This protein binds this small molecule.
Small molecule (SMILES): Cc1cn([C@H]2C[C@H](O[P](=O)(O)OC[C@H]3O[C@@H](n4cc(C)c(=O)[nH]c4=O)C[C@@H]3O)[C@@H](CO[P](=O)(O)O[C@H]3C[C@H](n4ccc(N)nc4=O)O[C@@H]3CO[P](=O)(O)O[C@H]3C[C@H](n4cc(C)c(=O)[nH]c4=O)O[C@@H]3CO[P](=O)(O)O[C@H]3C[C@H](n4cnc5c(=O)nc(N)[nH]c54)O[C@@H]3CO[P](=O)(O)O[C@H]3C[C@H](n4cc(C)c(=O)[nH]c4=O)O[C@@H]3CO[P](=O)(O)O[C@H]3C[C@H](n4cnc5c(=O)nc(N)[nH]c54)O[C@@H]3CO[P](=O)(O)O[C@H]3C[C@H](n4cnc5c(N)ncnc54)O[C@@H]3CO)O2)c(=O)[nH]c1=O

Sequence of chain 1.C:
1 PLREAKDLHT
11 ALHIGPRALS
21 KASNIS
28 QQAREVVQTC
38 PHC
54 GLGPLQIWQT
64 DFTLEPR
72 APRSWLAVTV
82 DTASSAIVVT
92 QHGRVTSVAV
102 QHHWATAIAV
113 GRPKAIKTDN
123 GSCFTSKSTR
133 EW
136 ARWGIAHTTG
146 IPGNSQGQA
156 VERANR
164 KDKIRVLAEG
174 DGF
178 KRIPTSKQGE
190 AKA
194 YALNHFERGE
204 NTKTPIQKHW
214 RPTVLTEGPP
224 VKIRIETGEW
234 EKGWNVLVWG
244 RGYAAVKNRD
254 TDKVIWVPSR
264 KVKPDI

Binding-site contacts:
Ligand atom N3 contacts residue DC1 of chain 1.N at 3.3 Å.
Ligand atom C7 contacts residue DC1 of chain 1.N at 4.4 Å.
Ligand atom C3' contacts residue DC1 of chain 1.N at 4.1 Å.
Ligand atom OP1 contacts residue THR144 of chain 1.C at 3.7 Å.
Ligand atom O4 contacts residue DC1 of chain 1.N at 3.5 Å (h-bond).
Ligand atom O4' contacts residue DC1 of chain 1.N at 3.7 Å.
Ligand atom C2 contacts residue DC1 of chain 1.N at 3.3 Å.
Ligand atom OP1 contacts residue ARG132 of chain 1.C at 4.4 Å.
Ligand atom C2' contacts residue DC1 of chain 1.N at 3.5 Å.
Ligand atom C5 contacts residue DC1 of chain 1.N at 3.7 Å.
Ligand atom C4' contacts residue DC1 of chain 1.N at 3.9 Å.
Ligand atom O2 contacts residue DC1 of chain 1.N at 3.4 Å (h-bond).
Ligand atom C6 contacts residue DC1 of chain 1.N at 3.6 Å.
Ligand atom C1' contacts residue DC1 of chain 1.N at 3.5 Å.
Ligand atom O3' contacts residue DC1 of chain 1.N at 3.2 Å.
Ligand atom N1 contacts residue DC1 of chain 1.N at 3.2 Å.
Ligand atom C4 contacts residue DC1 of chain 1.N at 3.3 Å.